Binding-site contacts:
Ligand atom C8 contacts residue SER125 of chain 1.L at 3.4 Å.
Ligand atom O5 contacts residue ASN126 of chain 1.L at 2.3 Å (h-bond).
Ligand atom C3 contacts residue ASN126 of chain 1.L at 3.8 Å.
Ligand atom C5 contacts residue ASN126 of chain 1.L at 3.7 Å.
Ligand atom N2 contacts residue SER125 of chain 1.L at 4.2 Å.
Ligand atom C8 contacts residue GLU123 of chain 1.L at 3.4 Å.
Ligand atom C8 contacts residue LYS122 of chain 1.L at 3.3 Å.
Ligand atom C1 contacts residue ASN126 of chain 1.L at 1.4 Å.
Ligand atom C7 contacts residue SER125 of chain 1.L at 4.1 Å.
Ligand atom C7 contacts residue ASN126 of chain 1.L at 3.4 Å.
Ligand atom O7 contacts residue ASN126 of chain 1.L at 3.4 Å (h-bond).
Ligand atom N2 contacts residue ASN126 of chain 1.L at 3.0 Å (h-bond).
Ligand atom O7 contacts residue GLU123 of chain 1.L at 4.3 Å.
Ligand atom C7 contacts residue GLU123 of chain 1.L at 4.4 Å.
Ligand atom C4 contacts residue ASN126 of chain 1.L at 4.2 Å.
Ligand atom C2 contacts residue ASN126 of chain 1.L at 2.5 Å.

This small molecule binds to this protein.
Small molecule (SMILES): CC(=O)N[C@@H]1[C@@H](O)[C@H](O)[C@@H](CO)O[C@H]1O

Sequence of chain 1.L:
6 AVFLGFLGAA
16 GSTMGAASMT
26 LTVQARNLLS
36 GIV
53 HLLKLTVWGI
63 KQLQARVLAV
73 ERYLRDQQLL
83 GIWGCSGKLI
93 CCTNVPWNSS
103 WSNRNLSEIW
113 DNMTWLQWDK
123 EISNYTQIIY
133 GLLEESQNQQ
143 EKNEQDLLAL